Sequence of chain 38.B:
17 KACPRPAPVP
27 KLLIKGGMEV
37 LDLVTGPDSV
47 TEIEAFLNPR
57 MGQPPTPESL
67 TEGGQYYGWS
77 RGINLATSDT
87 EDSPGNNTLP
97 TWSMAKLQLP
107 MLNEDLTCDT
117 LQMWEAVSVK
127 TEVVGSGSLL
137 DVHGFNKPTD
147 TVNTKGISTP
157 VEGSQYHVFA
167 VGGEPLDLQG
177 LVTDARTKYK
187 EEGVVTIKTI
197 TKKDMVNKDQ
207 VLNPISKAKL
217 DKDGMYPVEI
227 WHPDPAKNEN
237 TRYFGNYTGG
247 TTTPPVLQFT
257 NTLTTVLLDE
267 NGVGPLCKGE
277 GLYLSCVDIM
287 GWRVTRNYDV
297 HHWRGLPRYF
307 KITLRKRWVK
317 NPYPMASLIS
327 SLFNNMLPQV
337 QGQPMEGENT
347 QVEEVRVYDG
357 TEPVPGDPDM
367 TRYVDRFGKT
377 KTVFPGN

Sequence of chain 38.A:
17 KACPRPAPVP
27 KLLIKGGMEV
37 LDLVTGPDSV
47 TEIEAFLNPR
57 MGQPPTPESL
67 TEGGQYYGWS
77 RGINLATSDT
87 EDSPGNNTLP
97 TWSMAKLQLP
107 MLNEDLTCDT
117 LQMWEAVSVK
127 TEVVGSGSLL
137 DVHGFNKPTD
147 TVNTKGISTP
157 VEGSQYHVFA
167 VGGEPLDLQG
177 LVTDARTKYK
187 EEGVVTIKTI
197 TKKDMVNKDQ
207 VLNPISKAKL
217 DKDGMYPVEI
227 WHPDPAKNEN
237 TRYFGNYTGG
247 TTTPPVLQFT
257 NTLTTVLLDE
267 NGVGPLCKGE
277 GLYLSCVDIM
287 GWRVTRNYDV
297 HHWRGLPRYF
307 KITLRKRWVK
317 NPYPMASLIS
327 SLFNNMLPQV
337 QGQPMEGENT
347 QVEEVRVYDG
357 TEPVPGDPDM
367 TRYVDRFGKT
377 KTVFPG

This protein binds this small molecule.
Small molecule (SMILES): CC(=O)N[C@@H]1[C@@H](O[C@@H]2O[C@H](CO)[C@H](O)[C@H](O[C@]3(C(=O)O)C[C@H](O)[C@@H](NC(C)=O)[C@H]([C@H](O)[C@H](O)CO)O3)[C@H]2O)[C@H](O)[C@@H](CO[C@]2(C(=O)O)C[C@H](O)[C@@H](NC(C)=O)[C@H]([C@H](O)[C@H](O)CO)O2)O[C@H]1O

Binding-site contacts:
Ligand atom O6 contacts residue ASN93 of chain 38.A at 3.0 Å (h-bond).
Ligand atom C5 contacts residue ASN93 of chain 38.A at 3.6 Å.
Ligand atom N5 contacts residue TYR72 of chain 38.A at 3.4 Å (h-bond).
Ligand atom C1 contacts residue SER89 of chain 38.A at 3.5 Å.
Ligand atom O1A contacts residue SER89 of chain 38.A at 3.1 Å (h-bond).
Ligand atom C3 contacts residue GLY78 of chain 38.A at 4.0 Å.
Ligand atom O4 contacts residue HIS298 of chain 38.A at 2.7 Å (h-bond).
Ligand atom O1B contacts residue SER89 of chain 38.A at 3.1 Å (h-bond).
Ligand atom O1A contacts residue GLY78 of chain 38.A at 3.2 Å (h-bond).
Ligand atom O1A contacts residue LYS186 of chain 38.A at 2.8 Å (salt-bridge).
Ligand atom C6 contacts residue ASN93 of chain 38.A at 3.0 Å.
Ligand atom O8 contacts residue ARG77 of chain 38.A at 3.2 Å (salt-bridge).
Ligand atom C1 contacts residue ARG77 of chain 38.A at 3.6 Å.
Ligand atom C4 contacts residue HIS298 of chain 38.A at 3.2 Å.
Ligand atom C4 contacts residue ASN93 of chain 38.A at 4.2 Å.
Ligand atom C11 contacts residue ASP85 of chain 38.B at 4.0 Å.
Ligand atom O1B contacts residue ARG77 of chain 38.A at 2.9 Å (salt-bridge).
Ligand atom O1B contacts residue TYR72 of chain 38.A at 4.1 Å.
Ligand atom C1 contacts residue LYS186 of chain 38.A at 3.9 Å.
Ligand atom O4 contacts residue VAL296 of chain 38.A at 3.9 Å.
Ligand atom O4 contacts residue ASN80 of chain 38.A at 4.3 Å.
Ligand atom O8 contacts residue TYR72 of chain 38.A at 4.3 Å.
Ligand atom C1 contacts residue GLY78 of chain 38.A at 3.7 Å.
Ligand atom C1 contacts residue TYR72 of chain 38.A at 4.1 Å (hydrophobic).
Ligand atom O1A contacts residue TYR72 of chain 38.A at 3.5 Å.
Ligand atom O4 contacts residue THR291 of chain 38.A at 3.5 Å.
Ligand atom C4 contacts residue GLY78 of chain 38.A at 3.4 Å.
Ligand atom O3 contacts residue GLY78 of chain 38.A at 3.3 Å.
Ligand atom O4 contacts residue GLY78 of chain 38.A at 3.1 Å.
Ligand atom O10 contacts residue THR291 of chain 38.A at 4.3 Å.
Ligand atom C2 contacts residue GLY78 of chain 38.A at 3.9 Å.
Ligand atom O1A contacts residue ARG77 of chain 38.A at 3.2 Å (salt-bridge).
Ligand atom C3 contacts residue GLY78 of chain 38.A at 3.6 Å.
Ligand atom O1A contacts residue HIS298 of chain 38.A at 3.9 Å.
Ligand atom C6 contacts residue TYR72 of chain 38.A at 4.0 Å (hydrophobic).
Ligand atom C5 contacts residue TYR72 of chain 38.A at 3.9 Å (hydrophobic).
Ligand atom O4 contacts residue ILE79 of chain 38.A at 4.0 Å.
Ligand atom C3 contacts residue HIS298 of chain 38.A at 3.6 Å.
Ligand atom C3 contacts residue VAL296 of chain 38.A at 3.7 Å (hydrophobic).
Ligand atom C4 contacts residue TYR72 of chain 38.A at 3.8 Å (hydrophobic).